Binding-site contacts:
Ligand atom C4 contacts residue ASN67 of chain 52.E at 4.2 Å.
Ligand atom C8 contacts residue MET118 of chain 52.E at 4.1 Å (hydrophobic).
Ligand atom O7 contacts residue MET118 of chain 52.E at 3.5 Å.
Ligand atom O7 contacts residue ASN67 of chain 52.E at 4.5 Å.
Ligand atom C3 contacts residue ASN67 of chain 52.E at 3.6 Å.
Ligand atom C7 contacts residue MET118 of chain 52.E at 3.8 Å (hydrophobic).
Ligand atom C5 contacts residue ASN67 of chain 52.E at 3.7 Å.
Ligand atom C1 contacts residue ASN67 of chain 52.E at 1.4 Å.
Ligand atom C2 contacts residue ASN67 of chain 52.E at 2.4 Å.
Ligand atom C7 contacts residue ASN67 of chain 52.E at 3.8 Å.
Ligand atom O7 contacts residue ARG89 of chain 52.E at 4.2 Å.
Ligand atom C8 contacts residue PHE90 of chain 52.E at 4.4 Å (hydrophobic).
Ligand atom O3 contacts residue ASN67 of chain 52.E at 3.8 Å.
Ligand atom O5 contacts residue ASN67 of chain 52.E at 2.4 Å (h-bond).
Ligand atom N2 contacts residue ASN67 of chain 52.E at 3.3 Å (h-bond).
Ligand atom C8 contacts residue ASN67 of chain 52.E at 3.6 Å.

The small molecule below binds the protein below.
Small molecule (SMILES): CC(=O)N[C@@H]1[C@@H](O)[C@H](O)[C@@H](CO)O[C@H]1O

Sequence of chain 52.E:
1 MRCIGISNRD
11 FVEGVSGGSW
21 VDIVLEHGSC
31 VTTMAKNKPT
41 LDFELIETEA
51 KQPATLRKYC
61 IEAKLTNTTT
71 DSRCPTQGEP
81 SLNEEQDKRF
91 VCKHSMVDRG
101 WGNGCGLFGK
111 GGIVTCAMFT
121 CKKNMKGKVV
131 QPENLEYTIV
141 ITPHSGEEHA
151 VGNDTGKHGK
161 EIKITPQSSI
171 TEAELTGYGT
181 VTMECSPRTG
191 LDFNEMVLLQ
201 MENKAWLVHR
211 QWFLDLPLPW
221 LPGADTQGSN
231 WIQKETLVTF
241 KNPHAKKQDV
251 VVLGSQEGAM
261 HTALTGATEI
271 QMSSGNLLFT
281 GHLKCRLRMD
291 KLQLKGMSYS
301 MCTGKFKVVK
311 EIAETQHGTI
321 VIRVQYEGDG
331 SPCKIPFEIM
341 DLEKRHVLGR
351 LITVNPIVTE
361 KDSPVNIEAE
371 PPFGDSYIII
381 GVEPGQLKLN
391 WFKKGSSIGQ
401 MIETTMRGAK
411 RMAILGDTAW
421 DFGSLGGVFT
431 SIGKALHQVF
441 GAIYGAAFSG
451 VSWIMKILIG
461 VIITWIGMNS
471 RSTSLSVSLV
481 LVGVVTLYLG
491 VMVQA